The small molecule below binds the protein below.
Small molecule (SMILES): O=C(O)[C@H]1O[C@H](O[P](=O)(O)O[P](=O)(O)OC[C@H]2O[C@@H](n3ccc(=O)[nH]c3=O)[C@H](O)[C@@H]2O)[C@H](O)[C@@H](O)[C@@H]1O

Sequence of chain 1.C:
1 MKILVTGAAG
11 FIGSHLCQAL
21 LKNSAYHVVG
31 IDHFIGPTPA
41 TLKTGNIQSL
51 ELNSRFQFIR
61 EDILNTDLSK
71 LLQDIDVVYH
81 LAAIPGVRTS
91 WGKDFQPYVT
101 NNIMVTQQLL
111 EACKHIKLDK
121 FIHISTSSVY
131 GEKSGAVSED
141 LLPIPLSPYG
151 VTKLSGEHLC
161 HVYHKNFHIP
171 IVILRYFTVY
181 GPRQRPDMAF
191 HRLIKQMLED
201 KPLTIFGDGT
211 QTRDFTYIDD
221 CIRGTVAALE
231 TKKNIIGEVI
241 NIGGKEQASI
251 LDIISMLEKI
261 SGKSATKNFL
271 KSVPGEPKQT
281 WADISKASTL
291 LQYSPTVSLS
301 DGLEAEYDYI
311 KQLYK

Binding-site contacts:
Ligand atom O'Q contacts residue UGB1 of chain 1.M at 1.5 Å (h-bond).
Ligand atom PB contacts residue UGB1 of chain 1.M at 0.2 Å.
Ligand atom O2D contacts residue GLU276 of chain 1.C at 2.5 Å (salt-bridge).
Ligand atom O2D contacts residue UGB1 of chain 1.M at 0.6 Å (h-bond).
Ligand atom C5' contacts residue UGB1 of chain 1.M at 0.6 Å.
Ligand atom O5D contacts residue UGB1 of chain 1.M at 0.2 Å (h-bond).
Ligand atom N1 contacts residue UGB1 of chain 1.M at 0.1 Å (h-bond).
Ligand atom C5D contacts residue UGB1 of chain 1.M at 0.0 Å.
Ligand atom PA contacts residue UGB1 of chain 1.M at 0.1 Å.
Ligand atom C6 contacts residue UGB1 of chain 1.M at 0.1 Å.
Ligand atom N3 contacts residue UGB1 of chain 1.M at 0.1 Å (h-bond).
Ligand atom C2' contacts residue UGB1 of chain 1.M at 1.4 Å.
Ligand atom O4' contacts residue THR126 of chain 1.C at 2.5 Å (h-bond).
Ligand atom C6' contacts residue UGB1 of chain 1.M at 0.6 Å.
Ligand atom C4D contacts residue UGB1 of chain 1.M at 0.1 Å.
Ligand atom O2B contacts residue UGB1 of chain 1.M at 0.4 Å (h-bond).
Ligand atom O3B contacts residue UGB1 of chain 1.M at 0.9 Å (h-bond).
Ligand atom C4 contacts residue UGB1 of chain 1.M at 0.1 Å.
Ligand atom O2 contacts residue UGB1 of chain 1.M at 0.1 Å (h-bond).
Ligand atom C2 contacts residue UGB1 of chain 1.M at 0.1 Å.
Ligand atom O1A contacts residue UGB1 of chain 1.M at 0.2 Å (h-bond).
Ligand atom O1B contacts residue UGB1 of chain 1.M at 0.7 Å (h-bond).
Ligand atom O'P contacts residue THR126 of chain 1.C at 2.4 Å (h-bond).
Ligand atom O2A contacts residue UGB1 of chain 1.M at 0.3 Å (h-bond).
Ligand atom C3D contacts residue UGB1 of chain 1.M at 0.1 Å.
Ligand atom O'P contacts residue UGB1 of chain 1.M at 0.8 Å (h-bond).
Ligand atom C4' contacts residue UGB1 of chain 1.M at 0.4 Å.
Ligand atom C3' contacts residue UGB1 of chain 1.M at 0.8 Å.
Ligand atom O4D contacts residue UGB1 of chain 1.M at 0.1 Å (h-bond).
Ligand atom O2' contacts residue UGB1 of chain 1.M at 2.3 Å.
Ligand atom O3D contacts residue UGB1 of chain 1.M at 0.4 Å (h-bond).
Ligand atom O4 contacts residue UGB1 of chain 1.M at 0.1 Å (h-bond).
Ligand atom O4' contacts residue UGB1 of chain 1.M at 0.3 Å (h-bond).
Ligand atom O3' contacts residue UGB1 of chain 1.M at 0.5 Å (h-bond).
Ligand atom O3A contacts residue UGB1 of chain 1.M at 0.1 Å (h-bond).
Ligand atom C1' contacts residue UGB1 of chain 1.M at 1.8 Å.
Ligand atom O5' contacts residue UGB1 of chain 1.M at 1.6 Å.
Ligand atom C1D contacts residue UGB1 of chain 1.M at 0.1 Å.
Ligand atom C5 contacts residue UGB1 of chain 1.M at 0.1 Å.
Ligand atom C2D contacts residue UGB1 of chain 1.M at 0.2 Å.